Sequence of chain 1.B:
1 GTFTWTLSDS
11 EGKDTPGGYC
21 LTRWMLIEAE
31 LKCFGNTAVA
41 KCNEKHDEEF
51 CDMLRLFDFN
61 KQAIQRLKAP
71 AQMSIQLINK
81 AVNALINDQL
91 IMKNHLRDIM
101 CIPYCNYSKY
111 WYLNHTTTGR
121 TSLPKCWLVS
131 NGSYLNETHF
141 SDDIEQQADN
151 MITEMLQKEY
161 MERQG

This protein binds this small molecule.
Small molecule (SMILES): CC(=O)N[C@H]1[C@H](O[C@H]2[C@H](O)[C@@H](NC(C)=O)CO[C@@H]2CO)O[C@H](CO)[C@@H](O[C@@H]2O[C@H](CO[C@H]3O[C@H](CO[C@H]4O[C@H](CO)[C@@H](O)[C@H](O)[C@@H]4O)[C@@H](O)[C@H](O)[C@@H]3O)[C@@H](O)[C@H](O)[C@@H]2O)[C@@H]1O

Sequence of chain 1.A:
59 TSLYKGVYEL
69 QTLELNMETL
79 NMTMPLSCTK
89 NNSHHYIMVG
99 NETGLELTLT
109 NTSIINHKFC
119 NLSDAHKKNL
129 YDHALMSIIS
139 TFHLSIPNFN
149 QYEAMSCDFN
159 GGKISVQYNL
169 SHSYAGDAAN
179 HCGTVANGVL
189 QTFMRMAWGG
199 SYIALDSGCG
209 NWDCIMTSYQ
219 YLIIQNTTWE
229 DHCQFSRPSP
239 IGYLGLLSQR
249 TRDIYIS

Binding-site contacts:
Ligand atom C7 contacts residue THR121 of chain 1.B at 4.1 Å.
Ligand atom C8 contacts residue CYS33 of chain 1.B at 3.4 Å (hydrophobic).
Ligand atom O6 contacts residue GLU30 of chain 1.B at 3.7 Å.
Ligand atom C2 contacts residue ASN114 of chain 1.B at 2.5 Å.
Ligand atom C7 contacts residue TYR112 of chain 1.B at 3.5 Å (hydrophobic).
Ligand atom C8 contacts residue PHE34 of chain 1.B at 3.6 Å (hydrophobic).
Ligand atom C1 contacts residue GLN69 of chain 1.A at 4.3 Å.
Ligand atom C7 contacts residue LYS32 of chain 1.B at 4.1 Å.
Ligand atom O7 contacts residue LYS32 of chain 1.B at 3.4 Å (salt-bridge).
Ligand atom N2 contacts residue CYS33 of chain 1.B at 4.2 Å.
Ligand atom O7 contacts residue GLN69 of chain 1.A at 3.2 Å (h-bond).
Ligand atom N2 contacts residue GLN69 of chain 1.A at 4.3 Å.
Ligand atom O5 contacts residue ASN114 of chain 1.B at 2.4 Å (h-bond).
Ligand atom C7 contacts residue ASN114 of chain 1.B at 3.6 Å.
Ligand atom O5 contacts residue GLN69 of chain 1.A at 4.3 Å.
Ligand atom C1 contacts residue GLY119 of chain 1.B at 4.0 Å.
Ligand atom C4 contacts residue LEU31 of chain 1.B at 4.2 Å (hydrophobic).
Ligand atom O6 contacts residue ASN114 of chain 1.B at 4.1 Å.
Ligand atom O7 contacts residue ASN114 of chain 1.B at 4.0 Å.
Ligand atom C2 contacts residue GLN69 of chain 1.A at 4.0 Å.
Ligand atom C7 contacts residue GLN69 of chain 1.A at 4.0 Å.
Ligand atom O7 contacts residue TYR112 of chain 1.B at 2.7 Å (h-bond).
Ligand atom C8 contacts residue TYR112 of chain 1.B at 3.8 Å (hydrophobic).
Ligand atom C8 contacts residue THR121 of chain 1.B at 4.0 Å.
Ligand atom C5 contacts residue GLU30 of chain 1.B at 4.4 Å.
Ligand atom O4 contacts residue LEU31 of chain 1.B at 4.3 Å.
Ligand atom C4 contacts residue ASN114 of chain 1.B at 4.3 Å.
Ligand atom C6 contacts residue ARG23 of chain 1.B at 3.7 Å.
Ligand atom C8 contacts residue LYS32 of chain 1.B at 4.1 Å.
Ligand atom C6 contacts residue GLU30 of chain 1.B at 3.9 Å.
Ligand atom C7 contacts residue CYS33 of chain 1.B at 4.2 Å (hydrophobic).
Ligand atom C6 contacts residue ASN114 of chain 1.B at 4.1 Å.
Ligand atom O5 contacts residue GLY119 of chain 1.B at 4.3 Å.
Ligand atom C3 contacts residue ASN114 of chain 1.B at 3.9 Å.
Ligand atom N2 contacts residue THR121 of chain 1.B at 3.8 Å.
Ligand atom N2 contacts residue ASN114 of chain 1.B at 2.9 Å (h-bond).
Ligand atom C1 contacts residue THR121 of chain 1.B at 4.0 Å.
Ligand atom O6 contacts residue ARG23 of chain 1.B at 3.5 Å.
Ligand atom C1 contacts residue ASN114 of chain 1.B at 1.5 Å.
Ligand atom C5 contacts residue ASN114 of chain 1.B at 3.8 Å.